A protein and the small-molecule ligand that binds it are described below.
Small molecule (SMILES): CC[C@H](O)/C=C/C=C(C)/C=C/C(=O)NC(=O)/C=C/C1=CCN1C(=O)O

Binding-site contacts:
Ligand atom C16 contacts residue PRO124 of chain 1.H at 4.3 Å (hydrophobic).
Ligand atom C16 contacts residue SER97 of chain 1.H at 2.9 Å.
Ligand atom N1 contacts residue SER97 of chain 1.H at 2.3 Å (h-bond).
Ligand atom C15 contacts residue ILE70 of chain 1.H at 3.7 Å (hydrophobic).
Ligand atom C15 contacts residue LEU125 of chain 1.H at 3.6 Å (hydrophobic).
Ligand atom C17 contacts residue GLY67 of chain 1.H at 4.2 Å.
Ligand atom O1 contacts residue GLN34 of chain 1.H at 3.2 Å (h-bond).
Ligand atom C16 contacts residue ILE70 of chain 1.H at 3.6 Å (hydrophobic).
Ligand atom N1 contacts residue GLY68 of chain 1.H at 3.3 Å (h-bond).
Ligand atom C13 contacts residue LEU125 of chain 1.H at 4.1 Å (hydrophobic).
Ligand atom N2 contacts residue GLY68 of chain 1.H at 3.8 Å.
Ligand atom N1 contacts residue HIS122 of chain 1.H at 4.2 Å.
Ligand atom N2 contacts residue GLY67 of chain 1.H at 4.2 Å.
Ligand atom C6 contacts residue PRO66 of chain 1.H at 4.0 Å (hydrophobic).
Ligand atom C16 contacts residue MET98 of chain 1.H at 4.2 Å (hydrophobic).
Ligand atom C17 contacts residue HIS122 of chain 1.H at 4.0 Å.
Ligand atom C16 contacts residue GLY68 of chain 1.H at 4.3 Å.
Ligand atom C10 contacts residue GLY68 of chain 1.H at 4.4 Å.
Ligand atom C14 contacts residue HIS122 of chain 1.H at 4.3 Å.
Ligand atom C14 contacts residue SER97 of chain 1.H at 3.5 Å.
Ligand atom O3 contacts residue MET98 of chain 1.H at 3.6 Å.
Ligand atom C10 contacts residue GLN34 of chain 1.H at 4.1 Å.
Ligand atom O3 contacts residue GLY68 of chain 1.H at 2.7 Å (h-bond).
Ligand atom C13 contacts residue GLY68 of chain 1.H at 3.7 Å.
Ligand atom C16 contacts residue HIS122 of chain 1.H at 4.4 Å.
Ligand atom C9 contacts residue PRO66 of chain 1.H at 4.3 Å (hydrophobic).
Ligand atom C14 contacts residue LEU125 of chain 1.H at 4.1 Å (hydrophobic).
Ligand atom O3 contacts residue SER97 of chain 1.H at 2.2 Å (h-bond).
Ligand atom C17 contacts residue GLY68 of chain 1.H at 3.5 Å.
Ligand atom C15 contacts residue PRO124 of chain 1.H at 3.7 Å (hydrophobic).
Ligand atom C17 contacts residue SER97 of chain 1.H at 1.3 Å.
Ligand atom C13 contacts residue SER97 of chain 1.H at 4.4 Å.
Ligand atom C11 contacts residue GLY68 of chain 1.H at 4.3 Å.
Ligand atom C16 contacts residue MPD1 of chain 1.BB at 3.5 Å.
Ligand atom C12 contacts residue GLY68 of chain 1.H at 3.4 Å.
Ligand atom N1 contacts residue MET98 of chain 1.H at 4.1 Å.
Ligand atom C17 contacts residue MET98 of chain 1.H at 3.5 Å (hydrophobic).
Ligand atom C15 contacts residue SER97 of chain 1.H at 4.0 Å.
Ligand atom C14 contacts residue GLY68 of chain 1.H at 3.6 Å.
Ligand atom O3 contacts residue GLY67 of chain 1.H at 3.1 Å.

Sequence of chain 1.H:
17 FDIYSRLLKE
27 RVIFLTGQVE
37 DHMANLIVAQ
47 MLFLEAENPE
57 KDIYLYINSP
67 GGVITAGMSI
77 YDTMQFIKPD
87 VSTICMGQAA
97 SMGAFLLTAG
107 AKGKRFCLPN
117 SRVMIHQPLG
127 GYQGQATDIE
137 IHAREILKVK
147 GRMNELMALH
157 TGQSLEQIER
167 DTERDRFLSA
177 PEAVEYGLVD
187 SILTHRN